Sequence of chain 1.A:
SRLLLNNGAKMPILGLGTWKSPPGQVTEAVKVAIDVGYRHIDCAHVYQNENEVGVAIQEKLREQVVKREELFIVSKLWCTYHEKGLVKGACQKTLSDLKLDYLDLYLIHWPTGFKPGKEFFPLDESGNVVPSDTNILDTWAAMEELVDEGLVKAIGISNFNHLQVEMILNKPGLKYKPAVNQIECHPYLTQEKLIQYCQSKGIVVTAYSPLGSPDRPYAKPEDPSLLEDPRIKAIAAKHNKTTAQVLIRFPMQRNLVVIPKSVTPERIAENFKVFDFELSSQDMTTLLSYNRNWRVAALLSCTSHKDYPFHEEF

Binding-site contacts:
Ligand atom C18 contacts residue ALR1 of chain 1.D at 3.5 Å.
Ligand atom O24 contacts residue ALR1 of chain 1.D at 3.1 Å.
Ligand atom C3 contacts residue ALR1 of chain 1.D at 3.5 Å.
Ligand atom C2 contacts residue ALR1 of chain 1.D at 3.6 Å.
Ligand atom O27 contacts residue NAP1 of chain 1.B at 3.0 Å.
Ligand atom C16 contacts residue ALR1 of chain 1.D at 3.5 Å.
Ligand atom C4 contacts residue TRP20 of chain 1.A at 3.5 Å (hydrophobic).
Ligand atom C4 contacts residue ALR1 of chain 1.D at 3.5 Å.
Ligand atom C7 contacts residue TRP20 of chain 1.A at 3.5 Å (hydrophobic).
Ligand atom C8 contacts residue ALR1 of chain 1.D at 3.6 Å.
Ligand atom O6 contacts residue NAP1 of chain 1.B at 3.2 Å.
Ligand atom O24 contacts residue HIS110 of chain 1.A at 3.1 Å (h-bond).
Ligand atom C12 contacts residue ALR1 of chain 1.D at 3.7 Å.
Ligand atom C10 contacts residue PRO218 of chain 1.A at 3.6 Å (hydrophobic).
Ligand atom C23 contacts residue NAP1 of chain 1.B at 3.4 Å.
Ligand atom C1 contacts residue TRP20 of chain 1.A at 3.3 Å (hydrophobic).
Ligand atom C16 contacts residue TRP20 of chain 1.A at 3.7 Å (hydrophobic).
Ligand atom C3 contacts residue TRP20 of chain 1.A at 3.4 Å (hydrophobic).
Ligand atom C7 contacts residue NAP1 of chain 1.B at 3.5 Å.
Ligand atom O27 contacts residue TYR48 of chain 1.A at 2.6 Å (h-bond).
Ligand atom C10 contacts residue ALR1 of chain 1.D at 3.8 Å.
Ligand atom C9 contacts residue ALR1 of chain 1.D at 3.8 Å.
Ligand atom C8 contacts residue TRP20 of chain 1.A at 3.3 Å (hydrophobic).
Ligand atom O6 contacts residue TRP20 of chain 1.A at 3.8 Å.
Ligand atom C1 contacts residue ALR1 of chain 1.D at 3.4 Å.
Ligand atom C11 contacts residue ALR1 of chain 1.D at 3.7 Å.
Ligand atom C23 contacts residue HIS110 of chain 1.A at 3.3 Å.
Ligand atom C16 contacts residue ALA298 of chain 1.A at 3.8 Å (hydrophobic).
Ligand atom C23 contacts residue TYR48 of chain 1.A at 3.6 Å (hydrophobic).
Ligand atom O6 contacts residue ALR1 of chain 1.D at 3.8 Å.
Ligand atom N22 contacts residue ALR1 of chain 1.D at 3.6 Å.
Ligand atom O6 contacts residue ALA298 of chain 1.A at 3.5 Å.
Ligand atom O24 contacts residue TRP111 of chain 1.A at 3.2 Å (h-bond).
Ligand atom C2 contacts residue TRP20 of chain 1.A at 3.3 Å (hydrophobic).
Ligand atom O24 contacts residue NAP1 of chain 1.B at 3.5 Å (h-bond).
Ligand atom C17 contacts residue ALR1 of chain 1.D at 3.4 Å.
Ligand atom C17 contacts residue VAL297 of chain 1.A at 3.6 Å (hydrophobic).
Ligand atom N22 contacts residue TRP20 of chain 1.A at 3.5 Å.
Ligand atom O5 contacts residue TRP20 of chain 1.A at 3.4 Å (h-bond).
Ligand atom O27 contacts residue HIS110 of chain 1.A at 2.7 Å (h-bond).

This small molecule binds to this protein.
Small molecule (SMILES): O=C(O)CN1C(=O)c2cccc3cccc(c23)C1=O